A protein and the small-molecule ligand that binds it are described below.
Small molecule (SMILES): O=C(O)[C@@H](CO)OP(=O)(O)O

Sequence of chain 1.A:
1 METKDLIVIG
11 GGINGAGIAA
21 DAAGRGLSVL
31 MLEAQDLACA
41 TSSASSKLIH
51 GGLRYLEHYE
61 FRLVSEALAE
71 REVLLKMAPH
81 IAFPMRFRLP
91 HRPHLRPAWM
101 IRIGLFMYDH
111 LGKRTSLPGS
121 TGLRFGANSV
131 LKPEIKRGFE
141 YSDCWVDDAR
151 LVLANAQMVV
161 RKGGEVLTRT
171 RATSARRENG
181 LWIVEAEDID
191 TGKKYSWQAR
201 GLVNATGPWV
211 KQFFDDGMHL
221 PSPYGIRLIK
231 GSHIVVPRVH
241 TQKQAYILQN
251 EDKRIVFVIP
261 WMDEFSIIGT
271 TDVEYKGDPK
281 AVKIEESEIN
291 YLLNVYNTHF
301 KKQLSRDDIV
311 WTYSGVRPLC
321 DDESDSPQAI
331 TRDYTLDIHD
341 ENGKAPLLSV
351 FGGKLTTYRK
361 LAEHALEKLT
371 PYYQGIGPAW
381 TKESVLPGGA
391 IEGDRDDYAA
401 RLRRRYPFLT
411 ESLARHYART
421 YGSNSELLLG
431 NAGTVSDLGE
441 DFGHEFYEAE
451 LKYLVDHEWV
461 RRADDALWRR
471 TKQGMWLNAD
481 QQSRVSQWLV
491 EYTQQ

Binding-site contacts:
Ligand atom O3 contacts residue ARG254 of chain 1.A at 3.4 Å (salt-bridge).
Ligand atom P contacts residue ARG317 of chain 1.A at 3.8 Å.
Ligand atom C2 contacts residue THR270 of chain 1.A at 4.0 Å.
Ligand atom O2 contacts residue ILE255 of chain 1.A at 3.6 Å.
Ligand atom C1 contacts residue ILE255 of chain 1.A at 3.7 Å (hydrophobic).
Ligand atom O2P contacts residue ARG317 of chain 1.A at 2.8 Å (salt-bridge).
Ligand atom C2 contacts residue ARG254 of chain 1.A at 2.9 Å.
Ligand atom O1P contacts residue ARG254 of chain 1.A at 4.0 Å.
Ligand atom O4P contacts residue ARG317 of chain 1.A at 4.2 Å.
Ligand atom O1P contacts residue ARG317 of chain 1.A at 3.0 Å (salt-bridge).
Ligand atom O1 contacts residue GLY269 of chain 1.A at 4.2 Å.
Ligand atom O3P contacts residue TYR55 of chain 1.A at 2.4 Å (h-bond).
Ligand atom O2P contacts residue TYR55 of chain 1.A at 3.7 Å.
Ligand atom P contacts residue ARG332 of chain 1.A at 3.6 Å.
Ligand atom O1P contacts residue ARG54 of chain 1.A at 4.0 Å.
Ligand atom O1P contacts residue ARG332 of chain 1.A at 3.5 Å (salt-bridge).
Ligand atom O4P contacts residue LYS354 of chain 1.A at 4.0 Å.
Ligand atom C2 contacts residue ARG54 of chain 1.A at 3.8 Å.
Ligand atom O2 contacts residue THR270 of chain 1.A at 4.1 Å.
Ligand atom O2 contacts residue PHE257 of chain 1.A at 3.4 Å.
Ligand atom O2P contacts residue ARG332 of chain 1.A at 2.8 Å (salt-bridge).
Ligand atom C3 contacts residue ARG254 of chain 1.A at 3.0 Å.
Ligand atom O1P contacts residue THR270 of chain 1.A at 4.1 Å.
Ligand atom O1 contacts residue ARG254 of chain 1.A at 3.1 Å (salt-bridge).
Ligand atom O3 contacts residue ILE255 of chain 1.A at 3.1 Å (h-bond).
Ligand atom P contacts residue ARG54 of chain 1.A at 4.0 Å.
Ligand atom O3P contacts residue ARG332 of chain 1.A at 3.3 Å (salt-bridge).
Ligand atom C3 contacts residue ARG54 of chain 1.A at 3.0 Å.
Ligand atom C2 contacts residue ARG317 of chain 1.A at 3.8 Å.
Ligand atom O4P contacts residue TYR55 of chain 1.A at 3.7 Å.
Ligand atom C2 contacts residue ASP272 of chain 1.A at 4.1 Å.
Ligand atom O3 contacts residue ARG54 of chain 1.A at 3.3 Å.
Ligand atom C1 contacts residue ARG254 of chain 1.A at 3.4 Å.
Ligand atom O1 contacts residue ILE255 of chain 1.A at 2.9 Å (h-bond).
Ligand atom C1 contacts residue THR270 of chain 1.A at 3.5 Å.
Ligand atom C3 contacts residue ILE255 of chain 1.A at 4.2 Å (hydrophobic).
Ligand atom C3 contacts residue ASP272 of chain 1.A at 3.7 Å.
Ligand atom O1 contacts residue THR270 of chain 1.A at 3.2 Å (h-bond).
Ligand atom P contacts residue TYR55 of chain 1.A at 3.5 Å.
Ligand atom O3P contacts residue ARG54 of chain 1.A at 3.0 Å (salt-bridge).